Sequence of chain 1.A:
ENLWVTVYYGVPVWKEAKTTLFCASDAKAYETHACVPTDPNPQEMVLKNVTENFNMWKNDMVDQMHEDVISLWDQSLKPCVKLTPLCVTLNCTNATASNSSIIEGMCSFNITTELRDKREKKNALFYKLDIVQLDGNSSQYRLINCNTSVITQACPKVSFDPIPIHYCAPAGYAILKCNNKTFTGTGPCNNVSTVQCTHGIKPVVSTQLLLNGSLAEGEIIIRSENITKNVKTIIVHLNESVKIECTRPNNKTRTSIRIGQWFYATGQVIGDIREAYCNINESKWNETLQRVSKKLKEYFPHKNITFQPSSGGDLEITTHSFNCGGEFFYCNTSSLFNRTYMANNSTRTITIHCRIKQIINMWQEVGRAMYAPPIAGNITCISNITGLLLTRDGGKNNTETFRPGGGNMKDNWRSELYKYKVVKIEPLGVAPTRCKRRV

The small molecule below binds the protein below.
Small molecule (SMILES): CC(=O)N[C@H]1[C@H](O[C@H]2[C@H](O)[C@@H](NC(C)=O)CO[C@@H]2CO)O[C@H](CO)[C@@H](O)[C@@H]1O

Binding-site contacts:
Ligand atom O7 contacts residue ASN120 of chain 1.A at 3.0 Å (h-bond).
Ligand atom O5 contacts residue ASN120 of chain 1.A at 2.3 Å (h-bond).
Ligand atom C8 contacts residue THR97 of chain 1.A at 4.4 Å.
Ligand atom C7 contacts residue ASN120 of chain 1.A at 3.2 Å.
Ligand atom C5 contacts residue ASN120 of chain 1.A at 3.6 Å.
Ligand atom C1 contacts residue ASN120 of chain 1.A at 1.4 Å.
Ligand atom N2 contacts residue ASN120 of chain 1.A at 2.9 Å (h-bond).
Ligand atom O7 contacts residue THR97 of chain 1.A at 4.4 Å.
Ligand atom C2 contacts residue ASN120 of chain 1.A at 2.4 Å.
Ligand atom C8 contacts residue PHE119 of chain 1.A at 3.6 Å (hydrophobic).
Ligand atom C8 contacts residue SER118 of chain 1.A at 3.4 Å.
Ligand atom C4 contacts residue ASN120 of chain 1.A at 4.2 Å.
Ligand atom C3 contacts residue ASN120 of chain 1.A at 3.8 Å.
Ligand atom C8 contacts residue ASN120 of chain 1.A at 4.1 Å.